Binding-site contacts:
Ligand atom CG2 contacts residue PHE71 of chain 37.A at 4.0 Å (hydrophobic).
Ligand atom CD1 contacts residue THR349 of chain 37.A at 4.3 Å.

A protein and the small-molecule ligand that binds it are described below.
Small molecule (SMILES): CC[C@H](C)[C@@H](C=O)NC(=O)[C@H](CO)NC(=O)[C@H](CCCCN)NC(=O)[C@@H](N)C(C)C

Sequence of chain 37.A:
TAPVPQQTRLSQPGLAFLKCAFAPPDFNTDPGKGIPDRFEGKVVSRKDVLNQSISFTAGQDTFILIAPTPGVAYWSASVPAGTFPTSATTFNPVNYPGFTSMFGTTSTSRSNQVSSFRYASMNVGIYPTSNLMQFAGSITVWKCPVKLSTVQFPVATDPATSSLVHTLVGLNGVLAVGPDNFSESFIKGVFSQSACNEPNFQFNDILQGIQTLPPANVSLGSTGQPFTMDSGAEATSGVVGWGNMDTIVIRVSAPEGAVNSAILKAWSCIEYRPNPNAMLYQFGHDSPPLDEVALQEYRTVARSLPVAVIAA